Binding-site contacts:
Ligand atom C1 contacts residue THR75 of chain 1.B at 3.7 Å.
Ligand atom O6 contacts residue LYS9 of chain 1.B at 4.2 Å.
Ligand atom O7 contacts residue ASN73 of chain 1.B at 3.8 Å.
Ligand atom C8 contacts residue ASN73 of chain 1.B at 3.5 Å.
Ligand atom C7 contacts residue ASN73 of chain 1.B at 3.2 Å.
Ligand atom C3 contacts residue ASN73 of chain 1.B at 3.8 Å.
Ligand atom C5 contacts residue ASN73 of chain 1.B at 3.6 Å.
Ligand atom N2 contacts residue ASN73 of chain 1.B at 2.8 Å (h-bond).
Ligand atom O7 contacts residue GLN72 of chain 1.B at 4.2 Å.
Ligand atom O5 contacts residue ASN73 of chain 1.B at 2.3 Å (h-bond).
Ligand atom C1 contacts residue ASN73 of chain 1.B at 1.4 Å.
Ligand atom C4 contacts residue ASN73 of chain 1.B at 4.2 Å.
Ligand atom O5 contacts residue THR75 of chain 1.B at 4.1 Å.
Ligand atom C2 contacts residue ASN73 of chain 1.B at 2.5 Å.

Sequence of chain 1.B:
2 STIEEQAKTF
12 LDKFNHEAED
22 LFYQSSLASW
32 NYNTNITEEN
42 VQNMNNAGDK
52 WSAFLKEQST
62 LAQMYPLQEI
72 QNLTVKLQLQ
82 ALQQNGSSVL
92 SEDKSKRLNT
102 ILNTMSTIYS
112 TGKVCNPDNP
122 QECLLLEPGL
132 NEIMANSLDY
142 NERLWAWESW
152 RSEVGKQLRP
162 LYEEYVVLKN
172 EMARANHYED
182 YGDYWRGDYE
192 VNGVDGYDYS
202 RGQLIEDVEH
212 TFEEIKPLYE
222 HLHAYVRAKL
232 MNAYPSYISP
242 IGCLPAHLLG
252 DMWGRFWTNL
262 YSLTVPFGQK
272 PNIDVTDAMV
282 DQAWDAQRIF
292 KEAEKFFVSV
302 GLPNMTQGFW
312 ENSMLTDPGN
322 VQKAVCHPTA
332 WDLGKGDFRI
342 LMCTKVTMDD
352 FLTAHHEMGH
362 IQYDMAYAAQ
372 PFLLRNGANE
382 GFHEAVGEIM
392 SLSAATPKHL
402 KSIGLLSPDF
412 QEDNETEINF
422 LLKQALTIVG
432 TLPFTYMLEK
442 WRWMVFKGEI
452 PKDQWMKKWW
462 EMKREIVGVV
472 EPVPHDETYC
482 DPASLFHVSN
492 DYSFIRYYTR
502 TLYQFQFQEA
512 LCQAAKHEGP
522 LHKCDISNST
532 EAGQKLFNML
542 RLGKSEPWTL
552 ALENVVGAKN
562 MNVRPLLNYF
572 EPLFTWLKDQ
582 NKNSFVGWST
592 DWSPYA

This small molecule binds to this protein.
Small molecule (SMILES): CC(=O)N[C@@H]1[C@@H](O)[C@H](O)[C@@H](CO)O[C@H]1O